Sequence of chain 2.B:
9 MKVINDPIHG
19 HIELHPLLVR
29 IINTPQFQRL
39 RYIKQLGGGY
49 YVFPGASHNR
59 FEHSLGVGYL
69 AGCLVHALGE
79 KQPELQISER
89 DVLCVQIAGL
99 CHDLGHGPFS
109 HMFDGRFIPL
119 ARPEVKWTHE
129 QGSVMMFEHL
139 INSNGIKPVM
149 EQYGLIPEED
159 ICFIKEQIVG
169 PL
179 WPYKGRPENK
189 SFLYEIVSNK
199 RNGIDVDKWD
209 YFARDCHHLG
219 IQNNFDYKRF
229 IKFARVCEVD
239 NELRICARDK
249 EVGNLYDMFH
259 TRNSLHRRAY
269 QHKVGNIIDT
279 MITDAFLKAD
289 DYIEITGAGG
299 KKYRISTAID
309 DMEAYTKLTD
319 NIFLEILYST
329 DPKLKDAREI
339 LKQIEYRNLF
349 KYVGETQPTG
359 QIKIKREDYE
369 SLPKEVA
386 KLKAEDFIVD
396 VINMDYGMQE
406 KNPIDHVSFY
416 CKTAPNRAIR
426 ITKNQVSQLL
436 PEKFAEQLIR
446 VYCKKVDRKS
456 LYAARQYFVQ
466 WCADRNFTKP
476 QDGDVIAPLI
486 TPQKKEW

Sequence of chain 1.A:
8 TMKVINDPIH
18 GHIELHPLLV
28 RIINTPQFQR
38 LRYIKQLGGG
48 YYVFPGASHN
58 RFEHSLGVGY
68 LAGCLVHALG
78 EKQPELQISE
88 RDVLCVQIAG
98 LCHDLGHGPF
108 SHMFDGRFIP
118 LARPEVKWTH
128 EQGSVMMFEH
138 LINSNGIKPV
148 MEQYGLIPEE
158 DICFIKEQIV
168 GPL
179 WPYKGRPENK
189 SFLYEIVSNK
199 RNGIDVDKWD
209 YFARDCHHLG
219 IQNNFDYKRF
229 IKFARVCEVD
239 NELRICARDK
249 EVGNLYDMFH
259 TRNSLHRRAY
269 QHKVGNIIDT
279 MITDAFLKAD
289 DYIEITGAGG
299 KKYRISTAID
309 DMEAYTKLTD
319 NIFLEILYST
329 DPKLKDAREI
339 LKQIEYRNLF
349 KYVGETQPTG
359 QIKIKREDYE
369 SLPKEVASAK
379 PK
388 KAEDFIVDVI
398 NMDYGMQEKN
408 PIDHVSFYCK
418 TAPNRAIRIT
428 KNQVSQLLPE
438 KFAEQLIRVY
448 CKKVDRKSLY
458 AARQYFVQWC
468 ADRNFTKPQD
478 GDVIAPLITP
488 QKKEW

Binding-site contacts:
Ligand atom O2B contacts residue LYS271 of chain 1.A at 2.6 Å (salt-bridge).
Ligand atom O1G contacts residue LYS271 of chain 1.A at 3.0 Å (salt-bridge).
Ligand atom O1B contacts residue MG1 of chain 1.N at 2.0 Å.
Ligand atom C5 contacts residue ARG227 of chain 2.B at 3.4 Å.
Ligand atom N3 contacts residue ASN13 of chain 1.B at 3.0 Å (h-bond).
Ligand atom N9 contacts residue ARG227 of chain 2.B at 3.4 Å (salt-bridge).
Ligand atom O1G contacts residue ARG246 of chain 2.B at 3.3 Å (salt-bridge).
Ligand atom O3' contacts residue VAL50 of chain 1.A at 2.6 Å (h-bond).
Ligand atom C5' contacts residue CZF1 of chain 1.P at 3.5 Å.
Ligand atom PB contacts residue MG1 of chain 1.N at 3.4 Å.
Ligand atom O1A contacts residue ARG227 of chain 2.B at 2.7 Å (salt-bridge).
Ligand atom N9 contacts residue PHE51 of chain 1.A at 3.5 Å.
Ligand atom N1 contacts residue ARG227 of chain 2.B at 3.5 Å.
Ligand atom C4 contacts residue ARG227 of chain 2.B at 3.3 Å.
Ligand atom O3G contacts residue CZF1 of chain 1.P at 2.5 Å (h-bond).
Ligand atom O1B contacts residue CZF1 of chain 1.P at 2.6 Å (h-bond).
Ligand atom O3G contacts residue LYS417 of chain 2.B at 3.5 Å (salt-bridge).
Ligand atom C2 contacts residue ASN13 of chain 1.B at 3.4 Å.
Ligand atom O2G contacts residue ARG246 of chain 2.B at 2.7 Å (salt-bridge).
Ligand atom PB contacts residue CZF1 of chain 1.P at 3.3 Å.
Ligand atom O4' contacts residue ARG227 of chain 2.B at 3.2 Å (salt-bridge).
Ligand atom PB contacts residue LYS271 of chain 1.A at 3.4 Å.
Ligand atom O2B contacts residue CZF1 of chain 1.P at 3.5 Å.
Ligand atom O3' contacts residue ASN13 of chain 1.B at 3.0 Å (h-bond).
Ligand atom N6 contacts residue ASN252 of chain 2.B at 3.3 Å (h-bond).
Ligand atom C3' contacts residue VAL50 of chain 1.A at 3.2 Å (hydrophobic).
Ligand atom O3' contacts residue CZF1 of chain 1.P at 3.2 Å (h-bond).
Ligand atom N6 contacts residue ARG266 of chain 1.A at 3.5 Å.
Ligand atom O3G contacts residue MG1 of chain 1.N at 2.4 Å.
Ligand atom O2G contacts residue LYS248 of chain 2.B at 3.3 Å (salt-bridge).
Ligand atom C3' contacts residue CZF1 of chain 1.P at 3.2 Å.
Ligand atom N3 contacts residue HIS19 of chain 1.B at 3.5 Å (h-bond).
Ligand atom C1' contacts residue PHE51 of chain 1.A at 3.4 Å (hydrophobic).
Ligand atom C2' contacts residue PHE51 of chain 1.A at 3.4 Å (hydrophobic).
Ligand atom C4' contacts residue CZF1 of chain 1.P at 3.4 Å.
Ligand atom O1A contacts residue LYS248 of chain 2.B at 2.8 Å (salt-bridge).
Ligand atom O3B contacts residue LYS271 of chain 1.A at 3.2 Å (salt-bridge).
Ligand atom O2B contacts residue HIS270 of chain 1.A at 3.3 Å.
Ligand atom O2A contacts residue HIS270 of chain 1.A at 2.5 Å (h-bond).
Ligand atom O3A contacts residue CZF1 of chain 1.P at 3.4 Å (h-bond).

Sequence of chain 1.B:
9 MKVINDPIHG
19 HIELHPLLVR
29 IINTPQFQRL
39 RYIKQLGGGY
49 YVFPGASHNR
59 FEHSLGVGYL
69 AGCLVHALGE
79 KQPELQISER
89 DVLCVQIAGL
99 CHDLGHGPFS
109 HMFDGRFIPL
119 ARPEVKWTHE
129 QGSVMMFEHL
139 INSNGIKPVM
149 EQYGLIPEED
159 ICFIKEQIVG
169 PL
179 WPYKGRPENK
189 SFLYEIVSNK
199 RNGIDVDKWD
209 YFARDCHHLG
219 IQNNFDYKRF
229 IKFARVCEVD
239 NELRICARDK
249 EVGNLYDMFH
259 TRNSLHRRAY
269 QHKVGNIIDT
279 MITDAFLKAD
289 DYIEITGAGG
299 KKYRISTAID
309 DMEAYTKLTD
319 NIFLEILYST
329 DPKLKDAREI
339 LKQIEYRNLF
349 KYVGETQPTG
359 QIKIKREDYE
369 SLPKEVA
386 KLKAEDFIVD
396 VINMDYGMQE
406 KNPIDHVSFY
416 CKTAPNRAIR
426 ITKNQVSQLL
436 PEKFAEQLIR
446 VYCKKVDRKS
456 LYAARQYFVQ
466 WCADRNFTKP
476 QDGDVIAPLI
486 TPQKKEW

A protein and the small-molecule ligand that binds it are described below.
Small molecule (SMILES): Nc1ncnc2c1ncn2[C@H]1C[C@H](O)[C@@H](CO[P](=O)(O)O[P](=O)(O)OP(=O)(O)O)O1